The protein below binds the small molecule below.
Small molecule (SMILES): Brc1cnc2[nH]nnc2c1

Sequence of chain 1.C:
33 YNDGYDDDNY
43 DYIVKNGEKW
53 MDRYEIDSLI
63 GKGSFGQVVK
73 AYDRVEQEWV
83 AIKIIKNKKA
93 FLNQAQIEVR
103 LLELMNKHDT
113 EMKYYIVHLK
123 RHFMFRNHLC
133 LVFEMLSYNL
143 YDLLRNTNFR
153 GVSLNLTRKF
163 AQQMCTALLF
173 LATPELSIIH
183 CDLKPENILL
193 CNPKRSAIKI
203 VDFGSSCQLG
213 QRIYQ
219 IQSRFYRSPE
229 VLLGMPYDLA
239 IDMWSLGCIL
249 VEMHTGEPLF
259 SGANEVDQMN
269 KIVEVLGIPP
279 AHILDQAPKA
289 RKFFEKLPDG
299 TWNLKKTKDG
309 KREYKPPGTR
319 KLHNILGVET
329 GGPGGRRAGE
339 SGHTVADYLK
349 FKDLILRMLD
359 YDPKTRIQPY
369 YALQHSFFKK

Binding-site contacts:
Ligand atom BR1 contacts residue GLU136 of chain 1.C at 3.5 Å.
Ligand atom C4 contacts residue ASP204 of chain 1.C at 4.0 Å.
Ligand atom N4 contacts residue LYS85 of chain 1.C at 3.3 Å (salt-bridge).
Ligand atom N1 contacts residue VAL203 of chain 1.C at 4.0 Å.
Ligand atom C5 contacts residue PHE135 of chain 1.C at 3.7 Å (hydrophobic).
Ligand atom N4 contacts residue ASP204 of chain 1.C at 3.2 Å (salt-bridge).
Ligand atom N2 contacts residue LYS85 of chain 1.C at 4.2 Å.
Ligand atom C3 contacts residue VAL70 of chain 1.C at 4.2 Å (hydrophobic).
Ligand atom BR1 contacts residue VAL119 of chain 1.C at 4.1 Å.
Ligand atom N4 contacts residue PHE135 of chain 1.C at 4.2 Å.
Ligand atom N2 contacts residue PHE67 of chain 1.C at 4.1 Å.
Ligand atom N3 contacts residue ASP204 of chain 1.C at 3.4 Å.
Ligand atom C1 contacts residue LEU191 of chain 1.C at 4.2 Å (hydrophobic).
Ligand atom N3 contacts residue LYS85 of chain 1.C at 3.0 Å (salt-bridge).
Ligand atom N3 contacts residue PHE67 of chain 1.C at 4.4 Å.
Ligand atom BR1 contacts residue LEU138 of chain 1.C at 4.0 Å.
Ligand atom C2 contacts residue VAL70 of chain 1.C at 4.3 Å (hydrophobic).
Ligand atom C2 contacts residue LEU191 of chain 1.C at 3.7 Å (hydrophobic).
Ligand atom C4 contacts residue PHE135 of chain 1.C at 4.3 Å (hydrophobic).
Ligand atom N2 contacts residue ASP204 of chain 1.C at 4.1 Å.
Ligand atom C2 contacts residue VAL203 of chain 1.C at 4.3 Å (hydrophobic).
Ligand atom BR1 contacts residue PHE135 of chain 1.C at 3.6 Å.
Ligand atom C1 contacts residue PHE135 of chain 1.C at 4.4 Å (hydrophobic).
Ligand atom N4 contacts residue VAL203 of chain 1.C at 3.8 Å.
Ligand atom BR1 contacts residue LEU191 of chain 1.C at 4.3 Å.
Ligand atom C5 contacts residue VAL119 of chain 1.C at 4.5 Å (hydrophobic).
Ligand atom C4 contacts residue LYS85 of chain 1.C at 4.2 Å.
Ligand atom N4 contacts residue GLU100 of chain 1.C at 4.3 Å.
Ligand atom N1 contacts residue LEU191 of chain 1.C at 4.3 Å.
Ligand atom N3 contacts residue VAL203 of chain 1.C at 4.3 Å.
Ligand atom N2 contacts residue VAL203 of chain 1.C at 4.0 Å.
Ligand atom BR1 contacts residue VAL203 of chain 1.C at 4.3 Å.
Ligand atom C5 contacts residue VAL203 of chain 1.C at 3.6 Å (hydrophobic).
Ligand atom C1 contacts residue VAL203 of chain 1.C at 3.9 Å (hydrophobic).
Ligand atom N2 contacts residue VAL70 of chain 1.C at 4.2 Å.
Ligand atom BR1 contacts residue ALA83 of chain 1.C at 4.3 Å.
Ligand atom N1 contacts residue VAL70 of chain 1.C at 4.0 Å.
Ligand atom C4 contacts residue VAL203 of chain 1.C at 3.5 Å (hydrophobic).
Ligand atom C3 contacts residue VAL203 of chain 1.C at 3.7 Å (hydrophobic).